Sequence of chain 1.C:
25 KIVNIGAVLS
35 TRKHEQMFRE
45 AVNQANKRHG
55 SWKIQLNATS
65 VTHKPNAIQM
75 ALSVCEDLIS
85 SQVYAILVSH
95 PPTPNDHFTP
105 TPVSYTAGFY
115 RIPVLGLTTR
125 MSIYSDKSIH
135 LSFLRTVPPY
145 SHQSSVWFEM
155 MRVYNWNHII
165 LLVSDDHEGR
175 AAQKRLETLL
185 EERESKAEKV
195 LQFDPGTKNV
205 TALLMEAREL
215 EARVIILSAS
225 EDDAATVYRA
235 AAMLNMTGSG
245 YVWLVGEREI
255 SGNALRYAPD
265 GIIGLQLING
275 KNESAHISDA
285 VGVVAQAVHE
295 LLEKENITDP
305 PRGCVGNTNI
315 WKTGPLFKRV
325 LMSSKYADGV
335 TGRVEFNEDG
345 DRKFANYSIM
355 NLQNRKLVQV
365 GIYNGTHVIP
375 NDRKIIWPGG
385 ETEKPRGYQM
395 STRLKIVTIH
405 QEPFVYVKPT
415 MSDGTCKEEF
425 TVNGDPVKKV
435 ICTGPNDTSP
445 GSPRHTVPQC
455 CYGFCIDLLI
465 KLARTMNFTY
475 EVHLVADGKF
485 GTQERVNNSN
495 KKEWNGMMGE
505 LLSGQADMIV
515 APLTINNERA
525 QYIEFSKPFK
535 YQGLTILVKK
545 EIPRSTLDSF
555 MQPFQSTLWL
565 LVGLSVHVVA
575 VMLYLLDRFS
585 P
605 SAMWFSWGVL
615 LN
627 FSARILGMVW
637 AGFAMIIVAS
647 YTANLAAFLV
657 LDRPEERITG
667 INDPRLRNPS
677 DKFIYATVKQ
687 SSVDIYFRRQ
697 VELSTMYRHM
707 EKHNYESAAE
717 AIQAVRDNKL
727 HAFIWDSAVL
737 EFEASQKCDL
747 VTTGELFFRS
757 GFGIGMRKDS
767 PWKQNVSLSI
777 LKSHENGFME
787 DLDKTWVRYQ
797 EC

Binding-site contacts:
Ligand atom O5 contacts residue ASN61 of chain 1.C at 2.3 Å (h-bond).
Ligand atom C6 contacts residue SER85 of chain 1.C at 3.4 Å.
Ligand atom C8 contacts residue ASN28 of chain 1.C at 3.5 Å.
Ligand atom C5 contacts residue ASN61 of chain 1.C at 3.6 Å.
Ligand atom O6 contacts residue ASN28 of chain 1.C at 4.3 Å.
Ligand atom C6 contacts residue THR63 of chain 1.C at 3.6 Å.
Ligand atom C5 contacts residue THR63 of chain 1.C at 4.2 Å.
Ligand atom C1 contacts residue SER85 of chain 1.C at 4.2 Å.
Ligand atom C5 contacts residue ALA62 of chain 1.C at 4.2 Å (hydrophobic).
Ligand atom O5 contacts residue ASN28 of chain 1.C at 4.1 Å.
Ligand atom C8 contacts residue ILE26 of chain 1.C at 4.0 Å (hydrophobic).
Ligand atom C7 contacts residue ILE26 of chain 1.C at 4.0 Å (hydrophobic).
Ligand atom C3 contacts residue SER85 of chain 1.C at 4.5 Å.
Ligand atom O6 contacts residue SER85 of chain 1.C at 3.3 Å (h-bond).
Ligand atom N2 contacts residue ASN61 of chain 1.C at 2.9 Å (h-bond).
Ligand atom O5 contacts residue ALA62 of chain 1.C at 3.4 Å (h-bond).
Ligand atom C4 contacts residue SER85 of chain 1.C at 3.9 Å.
Ligand atom C6 contacts residue SER84 of chain 1.C at 4.2 Å.
Ligand atom C6 contacts residue ALA62 of chain 1.C at 3.9 Å (hydrophobic).
Ligand atom C1 contacts residue ASN61 of chain 1.C at 1.4 Å.
Ligand atom O4 contacts residue SER84 of chain 1.C at 3.3 Å (h-bond).
Ligand atom C4 contacts residue ASN61 of chain 1.C at 4.0 Å.
Ligand atom C8 contacts residue ASN61 of chain 1.C at 3.4 Å.
Ligand atom O5 contacts residue THR63 of chain 1.C at 3.6 Å.
Ligand atom O7 contacts residue ILE26 of chain 1.C at 3.4 Å.
Ligand atom O6 contacts residue THR63 of chain 1.C at 4.3 Å.
Ligand atom C5 contacts residue SER85 of chain 1.C at 3.0 Å.
Ligand atom C2 contacts residue ASN61 of chain 1.C at 2.4 Å.
Ligand atom O7 contacts residue ASN61 of chain 1.C at 3.4 Å.
Ligand atom C3 contacts residue ASN61 of chain 1.C at 3.7 Å.
Ligand atom C1 contacts residue ALA62 of chain 1.C at 4.4 Å (hydrophobic).
Ligand atom C2 contacts residue ASN28 of chain 1.C at 4.2 Å.
Ligand atom O4 contacts residue SER85 of chain 1.C at 3.8 Å.
Ligand atom O5 contacts residue SER85 of chain 1.C at 3.9 Å.
Ligand atom C7 contacts residue ASN61 of chain 1.C at 3.0 Å.
Ligand atom C1 contacts residue ASN28 of chain 1.C at 4.0 Å.

A protein and the small-molecule ligand that binds it are described below.
Small molecule (SMILES): CC(=O)N[C@H]1[C@H](O[C@H]2[C@H](O)[C@@H](NC(C)=O)CO[C@@H]2CO)O[C@H](CO)[C@@H](O)[C@@H]1O